Sequence of chain 1.A:
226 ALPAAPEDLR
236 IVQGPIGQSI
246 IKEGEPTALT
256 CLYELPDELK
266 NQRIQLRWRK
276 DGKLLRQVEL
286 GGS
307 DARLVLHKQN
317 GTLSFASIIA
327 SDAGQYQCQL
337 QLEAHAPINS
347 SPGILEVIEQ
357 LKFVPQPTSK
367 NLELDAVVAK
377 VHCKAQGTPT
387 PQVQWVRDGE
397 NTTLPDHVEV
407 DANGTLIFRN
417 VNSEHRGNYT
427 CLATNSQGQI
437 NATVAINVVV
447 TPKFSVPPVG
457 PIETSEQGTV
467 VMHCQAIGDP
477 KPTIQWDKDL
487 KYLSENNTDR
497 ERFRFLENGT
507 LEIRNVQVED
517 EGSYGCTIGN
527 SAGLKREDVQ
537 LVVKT

Binding-site contacts:
Ligand atom C1 contacts residue HIS313 of chain 1.A at 4.4 Å.
Ligand atom C3 contacts residue ASN316 of chain 1.A at 3.8 Å.
Ligand atom N2 contacts residue THR318 of chain 1.A at 2.8 Å (h-bond).
Ligand atom C5 contacts residue ASN316 of chain 1.A at 3.7 Å.
Ligand atom C6 contacts residue HIS313 of chain 1.A at 3.8 Å.
Ligand atom C3 contacts residue THR318 of chain 1.A at 4.4 Å.
Ligand atom C6 contacts residue SO41 of chain 1.J at 4.0 Å.
Ligand atom O4 contacts residue HIS313 of chain 1.A at 4.1 Å.
Ligand atom C8 contacts residue THR255 of chain 1.A at 3.8 Å.
Ligand atom O5 contacts residue HIS313 of chain 1.A at 4.3 Å.
Ligand atom O7 contacts residue ASN316 of chain 1.A at 4.3 Å.
Ligand atom C7 contacts residue THR318 of chain 1.A at 3.6 Å.
Ligand atom C2 contacts residue ASN316 of chain 1.A at 2.5 Å.
Ligand atom C1 contacts residue ASN316 of chain 1.A at 1.4 Å.
Ligand atom N2 contacts residue ASN316 of chain 1.A at 2.9 Å (h-bond).
Ligand atom C2 contacts residue THR318 of chain 1.A at 3.7 Å.
Ligand atom C4 contacts residue ASN316 of chain 1.A at 4.2 Å.
Ligand atom C5 contacts residue HIS313 of chain 1.A at 3.8 Å.
Ligand atom O5 contacts residue ASN316 of chain 1.A at 2.4 Å (h-bond).
Ligand atom C7 contacts residue ASN316 of chain 1.A at 3.9 Å.
Ligand atom C8 contacts residue THR318 of chain 1.A at 3.5 Å.
Ligand atom C1 contacts residue THR318 of chain 1.A at 3.5 Å.

A small-molecule ligand and the protein it binds are described below.
Small molecule (SMILES): CC(=O)N[C@@H]1[C@@H](O)[C@H](O)[C@@H](CO)O[C@H]1O